Sequence of chain 2.C:
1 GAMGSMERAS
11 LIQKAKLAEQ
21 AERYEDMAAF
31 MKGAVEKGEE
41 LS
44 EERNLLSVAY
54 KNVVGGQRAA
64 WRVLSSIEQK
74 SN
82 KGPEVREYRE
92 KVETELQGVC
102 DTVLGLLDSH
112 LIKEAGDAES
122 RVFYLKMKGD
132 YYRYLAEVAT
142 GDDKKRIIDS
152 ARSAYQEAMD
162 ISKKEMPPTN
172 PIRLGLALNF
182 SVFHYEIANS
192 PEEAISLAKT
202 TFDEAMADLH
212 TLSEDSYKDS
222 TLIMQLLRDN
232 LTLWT

A protein and the small-molecule ligand that binds it are described below.
Small molecule (SMILES): CC(C)C[C@H](NC(=O)[C@@H]1CCCN1C(=O)[C@H](CC1=CN=C2CC=CC=C12)NC(=O)[C@@H](NC(=O)[C@H](CS)NC(=O)[C@H](CO)NC(=O)[C@@H](N)CCCN=C(N)N)[C@@H](C)OP(=O)(O)O)C(=O)N1CCC[C@H]1C=O

Binding-site contacts:
Ligand atom CG contacts residue SER50 of chain 2.C at 3.8 Å.
Ligand atom CB contacts residue ASN180 of chain 2.C at 3.2 Å.
Ligand atom C contacts residue LEU179 of chain 2.C at 3.9 Å (hydrophobic).
Ligand atom CG2 contacts residue ARG134 of chain 2.C at 3.6 Å.
Ligand atom CB contacts residue GLU187 of chain 2.C at 3.5 Å.
Ligand atom O3P contacts residue ARG134 of chain 2.C at 2.8 Å (salt-bridge).
Ligand atom C contacts residue ASN231 of chain 2.C at 3.8 Å.
Ligand atom CD contacts residue LYS127 of chain 2.C at 3.5 Å.
Ligand atom N contacts residue GLU187 of chain 2.C at 3.5 Å (salt-bridge).
Ligand atom CB contacts residue LEU227 of chain 2.C at 3.7 Å (hydrophobic).
Ligand atom CE2 contacts residue ILE224 of chain 2.C at 3.6 Å (hydrophobic).
Ligand atom CA contacts residue ASN231 of chain 2.C at 3.7 Å.
Ligand atom OG contacts residue GLU187 of chain 2.C at 2.7 Å (salt-bridge).
Ligand atom P contacts residue ARG61 of chain 2.C at 3.6 Å.
Ligand atom C contacts residue ASN180 of chain 2.C at 3.9 Å.
Ligand atom P contacts residue TYR135 of chain 2.C at 3.8 Å.
Ligand atom CZ2 contacts residue ASP220 of chain 2.C at 3.9 Å.
Ligand atom O1P contacts residue TYR135 of chain 2.C at 2.8 Å (h-bond).
Ligand atom C contacts residue ASN180 of chain 2.C at 3.6 Å.
Ligand atom CB contacts residue LEU179 of chain 2.C at 3.8 Å (hydrophobic).
Ligand atom O contacts residue ASN231 of chain 2.C at 3.1 Å (h-bond).
Ligand atom CD1 contacts residue ILE224 of chain 2.C at 3.8 Å (hydrophobic).
Ligand atom P contacts residue ARG134 of chain 2.C at 3.7 Å.
Ligand atom CG2 contacts residue ASN180 of chain 2.C at 3.5 Å.
Ligand atom C contacts residue LYS127 of chain 2.C at 3.7 Å.
Ligand atom O contacts residue LYS127 of chain 2.C at 2.7 Å (salt-bridge).
Ligand atom O1P contacts residue ARG134 of chain 2.C at 2.7 Å (salt-bridge).
Ligand atom O contacts residue ASN180 of chain 2.C at 2.9 Å (h-bond).
Ligand atom OG contacts residue TRP235 of chain 2.C at 3.0 Å (h-bond).
Ligand atom O contacts residue VAL183 of chain 2.C at 3.4 Å.
Ligand atom CG2 contacts residue VAL183 of chain 2.C at 3.8 Å (hydrophobic).
Ligand atom N contacts residue LEU179 of chain 2.C at 3.6 Å.
Ligand atom CD2 contacts residue ILE224 of chain 2.C at 3.5 Å (hydrophobic).
Ligand atom O3P contacts residue ARG61 of chain 2.C at 2.9 Å (salt-bridge).
Ligand atom CB contacts residue ASN231 of chain 2.C at 3.8 Å.
Ligand atom CE3 contacts residue ILE224 of chain 2.C at 3.8 Å (hydrophobic).
Ligand atom O2P contacts residue ARG61 of chain 2.C at 3.0 Å (salt-bridge).
Ligand atom N contacts residue ASN231 of chain 2.C at 3.0 Å (h-bond).
Ligand atom CA contacts residue ASN180 of chain 2.C at 3.3 Å.
Ligand atom N contacts residue ASN180 of chain 2.C at 3.0 Å (h-bond).